Sequence of chain 1.P:
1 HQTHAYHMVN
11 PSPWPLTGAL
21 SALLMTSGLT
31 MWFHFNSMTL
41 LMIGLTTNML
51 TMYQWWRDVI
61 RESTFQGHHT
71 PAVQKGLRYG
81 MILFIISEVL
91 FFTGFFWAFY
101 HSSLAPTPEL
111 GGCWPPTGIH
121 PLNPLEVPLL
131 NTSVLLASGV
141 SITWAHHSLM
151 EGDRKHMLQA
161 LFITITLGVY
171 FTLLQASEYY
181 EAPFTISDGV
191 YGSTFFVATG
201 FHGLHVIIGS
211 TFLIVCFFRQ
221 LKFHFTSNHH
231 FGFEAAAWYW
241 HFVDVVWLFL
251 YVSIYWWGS

Sequence of chain 1.N:
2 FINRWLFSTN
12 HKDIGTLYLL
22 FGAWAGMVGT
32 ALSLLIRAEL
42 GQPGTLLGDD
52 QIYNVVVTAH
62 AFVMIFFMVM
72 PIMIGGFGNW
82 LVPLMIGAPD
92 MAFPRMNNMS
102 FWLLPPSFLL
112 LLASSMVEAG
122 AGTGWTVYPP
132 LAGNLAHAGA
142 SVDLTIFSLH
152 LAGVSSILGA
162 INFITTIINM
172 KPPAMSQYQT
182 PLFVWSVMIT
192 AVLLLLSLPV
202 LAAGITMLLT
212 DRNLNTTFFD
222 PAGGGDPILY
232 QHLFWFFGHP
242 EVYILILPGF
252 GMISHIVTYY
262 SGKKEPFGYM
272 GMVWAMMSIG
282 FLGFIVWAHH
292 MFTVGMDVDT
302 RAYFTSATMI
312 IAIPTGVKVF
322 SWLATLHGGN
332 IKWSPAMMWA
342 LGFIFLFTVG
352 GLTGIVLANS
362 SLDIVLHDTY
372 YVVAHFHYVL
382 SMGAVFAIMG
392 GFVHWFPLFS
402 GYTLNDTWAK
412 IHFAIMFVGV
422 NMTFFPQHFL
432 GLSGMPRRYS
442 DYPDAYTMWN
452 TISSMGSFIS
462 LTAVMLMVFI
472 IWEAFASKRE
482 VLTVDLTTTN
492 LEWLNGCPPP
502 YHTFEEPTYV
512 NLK

Binding-site contacts:
Ligand atom C23 contacts residue PGV1 of chain 1.ID at 3.7 Å.
Ligand atom C16 contacts residue PGV1 of chain 1.ID at 4.2 Å.
Ligand atom C20 contacts residue TRP288 of chain 1.N at 4.3 Å (hydrophobic).
Ligand atom C1 contacts residue TYR304 of chain 1.N at 3.4 Å (hydrophobic).
Ligand atom C2 contacts residue ASP300 of chain 1.N at 3.7 Å.
Ligand atom C24 contacts residue HIS233 of chain 1.N at 3.6 Å.
Ligand atom C12 contacts residue THR301 of chain 1.N at 3.7 Å.
Ligand atom C19 contacts residue TYR304 of chain 1.N at 4.1 Å (hydrophobic).
Ligand atom C11 contacts residue THR301 of chain 1.N at 3.8 Å.
Ligand atom O25 contacts residue PGV1 of chain 1.ID at 3.7 Å.
Ligand atom C19 contacts residue CDL1 of chain 1.TB at 4.2 Å.
Ligand atom O25 contacts residue HIS101 of chain 1.P at 3.1 Å (h-bond).
Ligand atom C23 contacts residue TRP97 of chain 1.P at 3.7 Å (hydrophobic).
Ligand atom C4 contacts residue LEU125 of chain 1.C at 3.9 Å (hydrophobic).
Ligand atom C2 contacts residue THR301 of chain 1.N at 4.0 Å.
Ligand atom O3 contacts residue ASP300 of chain 1.N at 3.5 Å.
Ligand atom C24 contacts residue HIS101 of chain 1.P at 3.2 Å.
Ligand atom C9 contacts residue THR301 of chain 1.N at 4.4 Å.
Ligand atom C22 contacts residue PGV1 of chain 1.ID at 3.8 Å.
Ligand atom C24 contacts residue PGV1 of chain 1.ID at 3.5 Å.
Ligand atom O3 contacts residue CDL1 of chain 1.TB at 4.1 Å.
Ligand atom O3 contacts residue LEU125 of chain 1.C at 3.9 Å.
Ligand atom C12 contacts residue PHE305 of chain 1.N at 4.1 Å (hydrophobic).
Ligand atom O26 contacts residue HIS233 of chain 1.N at 3.9 Å.
Ligand atom C3 contacts residue CDL1 of chain 1.TB at 4.3 Å.
Ligand atom O26 contacts residue PGV1 of chain 1.ID at 3.3 Å.
Ligand atom C21 contacts residue TRP288 of chain 1.N at 3.9 Å (hydrophobic).
Ligand atom O25 contacts residue HIS233 of chain 1.N at 3.6 Å.
Ligand atom O26 contacts residue TRP97 of chain 1.P at 2.8 Å (h-bond).
Ligand atom C3 contacts residue LEU125 of chain 1.C at 3.8 Å (hydrophobic).
Ligand atom C24 contacts residue TRP97 of chain 1.P at 3.7 Å (hydrophobic).
Ligand atom O12 contacts residue THR301 of chain 1.N at 2.8 Å (h-bond).
Ligand atom C21 contacts residue HIS233 of chain 1.N at 3.6 Å.
Ligand atom C23 contacts residue HIS233 of chain 1.N at 3.6 Å.
Ligand atom C18 contacts residue TRP288 of chain 1.N at 4.3 Å (hydrophobic).
Ligand atom C15 contacts residue PGV1 of chain 1.ID at 3.9 Å.
Ligand atom O26 contacts residue HIS101 of chain 1.P at 2.5 Å (h-bond).
Ligand atom C2 contacts residue TYR304 of chain 1.N at 4.0 Å (hydrophobic).
Ligand atom O7 contacts residue PGV1 of chain 1.ID at 3.9 Å.
Ligand atom C11 contacts residue PHE305 of chain 1.N at 4.1 Å (hydrophobic).

This small molecule binds to this protein.
Small molecule (SMILES): C[C@H](CCC(=O)O)[C@H]1CC[C@H]2[C@@H]3[C@H](O)C[C@@H]4C[C@H](O)CC[C@]4(C)[C@H]3C[C@H](O)[C@]12C

Sequence of chain 1.C:
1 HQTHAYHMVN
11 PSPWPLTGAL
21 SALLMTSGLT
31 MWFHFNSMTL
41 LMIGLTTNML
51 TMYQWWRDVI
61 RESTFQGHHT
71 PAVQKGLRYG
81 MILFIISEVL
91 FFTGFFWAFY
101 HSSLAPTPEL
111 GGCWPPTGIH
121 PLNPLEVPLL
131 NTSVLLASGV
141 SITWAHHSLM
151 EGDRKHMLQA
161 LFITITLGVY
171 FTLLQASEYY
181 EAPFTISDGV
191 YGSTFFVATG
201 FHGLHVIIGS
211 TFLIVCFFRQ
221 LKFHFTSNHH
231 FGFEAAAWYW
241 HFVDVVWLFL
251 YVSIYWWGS